This small molecule binds to this protein.
Small molecule (SMILES): CC(=O)N[C@@H]1[C@@H](O)[C@H](O)[C@@H](CO)O[C@H]1O

Binding-site contacts:
Ligand atom O6 contacts residue PHE119 of chain 53.A at 3.0 Å (h-bond).
Ligand atom C5 contacts residue THR89 of chain 53.A at 4.5 Å.
Ligand atom O7 contacts residue TYR90 of chain 53.A at 3.8 Å.
Ligand atom C2 contacts residue ASN118 of chain 53.A at 2.4 Å.
Ligand atom O7 contacts residue ASP67 of chain 53.A at 2.8 Å (salt-bridge).
Ligand atom O5 contacts residue THR120 of chain 53.A at 3.2 Å (h-bond).
Ligand atom C7 contacts residue ASP67 of chain 53.A at 3.3 Å.
Ligand atom C6 contacts residue PHE119 of chain 53.A at 4.2 Å (hydrophobic).
Ligand atom C7 contacts residue TYR90 of chain 53.A at 4.2 Å (hydrophobic).
Ligand atom C7 contacts residue ASN118 of chain 53.A at 3.4 Å.
Ligand atom C5 contacts residue THR120 of chain 53.A at 4.0 Å.
Ligand atom C5 contacts residue ASN118 of chain 53.A at 3.6 Å.
Ligand atom N2 contacts residue ASN118 of chain 53.A at 2.9 Å (h-bond).
Ligand atom O5 contacts residue THR89 of chain 53.A at 4.5 Å.
Ligand atom C3 contacts residue ASN118 of chain 53.A at 3.8 Å.
Ligand atom O7 contacts residue ASN118 of chain 53.A at 4.3 Å.
Ligand atom N2 contacts residue ASP67 of chain 53.A at 4.5 Å.
Ligand atom C1 contacts residue ASN118 of chain 53.A at 1.4 Å.
Ligand atom O5 contacts residue ASN118 of chain 53.A at 2.4 Å (h-bond).
Ligand atom C1 contacts residue THR89 of chain 53.A at 4.2 Å.
Ligand atom C8 contacts residue ASP67 of chain 53.A at 3.3 Å.
Ligand atom C8 contacts residue ASN118 of chain 53.A at 3.6 Å.
Ligand atom C1 contacts residue THR120 of chain 53.A at 4.4 Å.
Ligand atom C8 contacts residue SER66 of chain 53.A at 3.3 Å.
Ligand atom O6 contacts residue THR120 of chain 53.A at 3.1 Å (h-bond).
Ligand atom O5 contacts residue PHE119 of chain 53.A at 4.1 Å.
Ligand atom N2 contacts residue TYR90 of chain 53.A at 4.2 Å.
Ligand atom C6 contacts residue THR120 of chain 53.A at 3.4 Å.
Ligand atom O6 contacts residue THR89 of chain 53.A at 4.0 Å.
Ligand atom C4 contacts residue ASN118 of chain 53.A at 4.2 Å.

Sequence of chain 53.A:
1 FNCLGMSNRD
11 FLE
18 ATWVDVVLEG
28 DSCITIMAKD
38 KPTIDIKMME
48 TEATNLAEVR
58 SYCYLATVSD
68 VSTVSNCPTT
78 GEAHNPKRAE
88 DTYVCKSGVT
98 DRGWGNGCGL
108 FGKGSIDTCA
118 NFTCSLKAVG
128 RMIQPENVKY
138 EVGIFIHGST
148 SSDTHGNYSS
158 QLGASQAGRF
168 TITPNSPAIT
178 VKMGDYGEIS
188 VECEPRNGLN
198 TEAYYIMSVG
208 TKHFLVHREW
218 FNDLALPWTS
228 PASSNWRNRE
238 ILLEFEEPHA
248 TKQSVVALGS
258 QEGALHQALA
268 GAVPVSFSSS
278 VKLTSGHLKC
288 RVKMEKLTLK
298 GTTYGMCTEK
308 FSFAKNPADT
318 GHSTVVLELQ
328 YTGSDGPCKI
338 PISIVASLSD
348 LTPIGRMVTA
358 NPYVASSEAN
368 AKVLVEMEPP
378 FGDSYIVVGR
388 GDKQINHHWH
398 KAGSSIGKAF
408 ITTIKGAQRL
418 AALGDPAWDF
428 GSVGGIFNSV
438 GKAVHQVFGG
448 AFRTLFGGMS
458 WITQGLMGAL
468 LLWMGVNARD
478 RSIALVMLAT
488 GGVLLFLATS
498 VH